Sequence of chain 1.E:
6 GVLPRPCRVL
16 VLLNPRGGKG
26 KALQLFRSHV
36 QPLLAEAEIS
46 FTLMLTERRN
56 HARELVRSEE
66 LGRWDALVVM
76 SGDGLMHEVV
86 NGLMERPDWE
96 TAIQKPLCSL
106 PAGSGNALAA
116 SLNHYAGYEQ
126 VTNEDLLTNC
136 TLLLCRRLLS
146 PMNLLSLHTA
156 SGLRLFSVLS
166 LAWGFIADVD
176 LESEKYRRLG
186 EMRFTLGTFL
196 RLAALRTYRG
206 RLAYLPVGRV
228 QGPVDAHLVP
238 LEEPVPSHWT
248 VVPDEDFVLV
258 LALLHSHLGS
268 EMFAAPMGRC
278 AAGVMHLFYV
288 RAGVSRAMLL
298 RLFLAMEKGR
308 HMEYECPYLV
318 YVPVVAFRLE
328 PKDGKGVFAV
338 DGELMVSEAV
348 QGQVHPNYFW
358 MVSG

Binding-site contacts:
Ligand atom S4 contacts residue PHE170 of chain 1.E at 3.6 Å.
Ligand atom C18 contacts residue ILE171 of chain 1.E at 3.7 Å (hydrophobic).
Ligand atom C17 contacts residue THR193 of chain 1.E at 3.5 Å.
Ligand atom O20 contacts residue ASP175 of chain 1.E at 2.5 Å (salt-bridge).
Ligand atom N6 contacts residue PHE300 of chain 1.E at 3.6 Å.
Ligand atom C8 contacts residue MET303 of chain 1.E at 3.6 Å (hydrophobic).
Ligand atom C5 contacts residue PHE300 of chain 1.E at 3.9 Å (hydrophobic).
Ligand atom C10 contacts residue ILE171 of chain 1.E at 3.8 Å (hydrophobic).
Ligand atom C3 contacts residue LEU256 of chain 1.E at 3.9 Å (hydrophobic).
Ligand atom N1 contacts residue MET303 of chain 1.E at 3.7 Å.
Ligand atom C14 contacts residue MET303 of chain 1.E at 3.8 Å (hydrophobic).
Ligand atom C7 contacts residue MET303 of chain 1.E at 3.8 Å (hydrophobic).
Ligand atom C12 contacts residue PHE189 of chain 1.E at 3.9 Å (hydrophobic).
Ligand atom C3 contacts residue MET303 of chain 1.E at 3.9 Å (hydrophobic).
Ligand atom CL contacts residue PHE285 of chain 1.E at 3.3 Å.
Ligand atom C7 contacts residue LEU256 of chain 1.E at 3.8 Å (hydrophobic).
Ligand atom C18 contacts residue ASP175 of chain 1.E at 3.2 Å.
Ligand atom N6 contacts residue THR193 of chain 1.E at 2.9 Å (h-bond).
Ligand atom C16 contacts residue MET269 of chain 1.E at 3.6 Å (hydrophobic).
Ligand atom N1 contacts residue PHE300 of chain 1.E at 3.8 Å.
Ligand atom C2 contacts residue PHE300 of chain 1.E at 3.4 Å (hydrophobic).
Ligand atom C17 contacts residue VAL174 of chain 1.E at 3.6 Å (hydrophobic).
Ligand atom C5 contacts residue LEU296 of chain 1.E at 3.8 Å (hydrophobic).
Ligand atom CL contacts residue HIS308 of chain 1.E at 3.7 Å.
Ligand atom C8 contacts residue LEU265 of chain 1.E at 3.9 Å (hydrophobic).
Ligand atom N1 contacts residue ILE171 of chain 1.E at 3.9 Å.
Ligand atom S4 contacts residue THR193 of chain 1.E at 3.7 Å.
Ligand atom O20 contacts residue PHE189 of chain 1.E at 3.4 Å.
Ligand atom C18 contacts residue VAL174 of chain 1.E at 3.7 Å (hydrophobic).
Ligand atom C19 contacts residue MET269 of chain 1.E at 3.6 Å (hydrophobic).
Ligand atom C19 contacts residue LEU265 of chain 1.E at 3.7 Å (hydrophobic).
Ligand atom C16 contacts residue ILE171 of chain 1.E at 3.9 Å (hydrophobic).
Ligand atom C12 contacts residue ILE171 of chain 1.E at 3.7 Å (hydrophobic).
Ligand atom C2 contacts residue THR193 of chain 1.E at 3.9 Å.
Ligand atom C10 contacts residue THR193 of chain 1.E at 3.5 Å.
Ligand atom C8 contacts residue ILE171 of chain 1.E at 3.8 Å (hydrophobic).
Ligand atom C16 contacts residue LEU265 of chain 1.E at 3.8 Å (hydrophobic).
Ligand atom N6 contacts residue PHE170 of chain 1.E at 3.8 Å.
Ligand atom C12 contacts residue ASP175 of chain 1.E at 3.2 Å.
Ligand atom S4 contacts residue PHE300 of chain 1.E at 3.4 Å.

A protein and the small-molecule ligand that binds it are described below.
Small molecule (SMILES): Oc1ccc(Nc2nc(-c3ccc(Cl)cc3)cs2)cc1